Sequence of chain 1.A:
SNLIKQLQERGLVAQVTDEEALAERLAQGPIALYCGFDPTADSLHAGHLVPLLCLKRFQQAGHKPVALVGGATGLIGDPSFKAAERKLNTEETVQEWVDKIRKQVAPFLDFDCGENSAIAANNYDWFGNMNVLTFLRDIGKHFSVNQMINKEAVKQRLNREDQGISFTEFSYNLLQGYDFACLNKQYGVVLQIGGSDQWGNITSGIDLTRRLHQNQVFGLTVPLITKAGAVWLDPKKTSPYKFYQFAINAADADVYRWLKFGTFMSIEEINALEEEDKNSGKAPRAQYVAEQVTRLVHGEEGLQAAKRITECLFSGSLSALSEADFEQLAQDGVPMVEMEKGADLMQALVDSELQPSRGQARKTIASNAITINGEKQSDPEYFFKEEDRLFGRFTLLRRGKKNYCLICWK

Binding-site contacts:
Ligand atom CD2 contacts residue TYR176 of chain 1.A at 3.5 Å (hydrophobic).
Ligand atom CD1 contacts residue GLN180 of chain 1.A at 3.5 Å.
Ligand atom CE2 contacts residue LEU72 of chain 1.A at 3.4 Å (hydrophobic).
Ligand atom O contacts residue GLN202 of chain 1.A at 3.9 Å.
Ligand atom CG contacts residue TYR176 of chain 1.A at 3.8 Å (hydrophobic).
Ligand atom O contacts residue TYR176 of chain 1.A at 3.8 Å.
Ligand atom OH contacts residue LEU72 of chain 1.A at 3.7 Å.
Ligand atom CA contacts residue ASP82 of chain 1.A at 3.8 Å.
Ligand atom CD2 contacts residue THR77 of chain 1.A at 3.5 Å.
Ligand atom CE1 contacts residue GLN196 of chain 1.A at 3.7 Å.
Ligand atom N contacts residue GLN202 of chain 1.A at 2.9 Å (h-bond).
Ligand atom N contacts residue TYR176 of chain 1.A at 2.9 Å (h-bond).
Ligand atom C contacts residue ASP82 of chain 1.A at 3.7 Å.
Ligand atom CA contacts residue GLN180 of chain 1.A at 3.8 Å.
Ligand atom CE1 contacts residue GLN180 of chain 1.A at 3.3 Å.
Ligand atom N contacts residue ASP82 of chain 1.A at 2.7 Å (salt-bridge).
Ligand atom OXT contacts residue GLN202 of chain 1.A at 3.8 Å.
Ligand atom CD1 contacts residue GLY40 of chain 1.A at 3.5 Å.
Ligand atom O contacts residue ASP82 of chain 1.A at 3.3 Å (salt-bridge).
Ligand atom OH contacts residue GLN180 of chain 1.A at 3.6 Å.
Ligand atom OH contacts residue ASP183 of chain 1.A at 2.5 Å (salt-bridge).
Ligand atom CG contacts residue ASP42 of chain 1.A at 3.8 Å.
Ligand atom CE1 contacts residue GLY40 of chain 1.A at 3.8 Å.
Ligand atom CB contacts residue TYR176 of chain 1.A at 3.6 Å (hydrophobic).
Ligand atom CZ contacts residue LEU72 of chain 1.A at 3.6 Å (hydrophobic).
Ligand atom CA contacts residue TYR176 of chain 1.A at 3.7 Å (hydrophobic).
Ligand atom OH contacts residue TYR38 of chain 1.A at 3.1 Å (h-bond).
Ligand atom N contacts residue GLN180 of chain 1.A at 2.6 Å (h-bond).
Ligand atom CB contacts residue ASP42 of chain 1.A at 3.6 Å.
Ligand atom CA contacts residue GLN202 of chain 1.A at 3.5 Å.
Ligand atom CG contacts residue GLY40 of chain 1.A at 3.7 Å.
Ligand atom CB contacts residue GLY40 of chain 1.A at 3.5 Å.
Ligand atom CE2 contacts residue ASP183 of chain 1.A at 3.2 Å.
Ligand atom CG contacts residue GLN180 of chain 1.A at 3.7 Å.
Ligand atom CZ contacts residue ASP183 of chain 1.A at 3.2 Å.
Ligand atom CD2 contacts residue ASP42 of chain 1.A at 3.2 Å.
Ligand atom C contacts residue GLN202 of chain 1.A at 3.6 Å.
Ligand atom CZ contacts residue GLN180 of chain 1.A at 3.5 Å.
Ligand atom CE2 contacts residue ASN127 of chain 1.A at 3.7 Å.
Ligand atom CE2 contacts residue THR77 of chain 1.A at 3.8 Å.

This protein binds this small molecule.
Small molecule (SMILES): N[C@@H](Cc1ccc(O)cc1)C(=O)O